A small-molecule ligand and the protein it binds are described below.
Small molecule (SMILES): CC(=O)N[C@@H]1[C@@H](O)[C@H](O)[C@@H](CO)O[C@H]1O

Sequence of chain 1.E:
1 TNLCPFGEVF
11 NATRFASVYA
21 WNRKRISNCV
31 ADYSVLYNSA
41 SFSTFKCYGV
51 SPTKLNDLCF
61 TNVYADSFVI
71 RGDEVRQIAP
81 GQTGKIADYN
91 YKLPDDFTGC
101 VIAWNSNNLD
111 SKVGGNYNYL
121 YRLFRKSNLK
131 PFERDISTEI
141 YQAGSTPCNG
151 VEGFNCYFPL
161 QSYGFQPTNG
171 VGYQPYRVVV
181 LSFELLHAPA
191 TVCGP

Binding-site contacts:
Ligand atom C8 contacts residue VAL35 of chain 1.E at 4.1 Å (hydrophobic).
Ligand atom C3 contacts residue ASN11 of chain 1.E at 3.8 Å.
Ligand atom C2 contacts residue ASN11 of chain 1.E at 2.5 Å.
Ligand atom C7 contacts residue ASN11 of chain 1.E at 3.3 Å.
Ligand atom C5 contacts residue ASN11 of chain 1.E at 3.7 Å.
Ligand atom C8 contacts residue PHE10 of chain 1.E at 4.1 Å (hydrophobic).
Ligand atom C1 contacts residue ASN11 of chain 1.E at 1.4 Å.
Ligand atom C7 contacts residue GLY7 of chain 1.E at 4.0 Å.
Ligand atom N2 contacts residue ASN11 of chain 1.E at 2.9 Å (h-bond).
Ligand atom O7 contacts residue GLY7 of chain 1.E at 3.2 Å.
Ligand atom O5 contacts residue ASN11 of chain 1.E at 2.4 Å (h-bond).
Ligand atom C8 contacts residue GLY7 of chain 1.E at 4.0 Å.
Ligand atom C4 contacts residue ASN11 of chain 1.E at 4.3 Å.
Ligand atom O7 contacts residue ASN11 of chain 1.E at 3.2 Å (h-bond).